Binding-site contacts:
Ligand atom C8 contacts residue ASN704 of chain 1.A at 4.3 Å.
Ligand atom C7 contacts residue ASN704 of chain 1.A at 3.1 Å.
Ligand atom C5 contacts residue GLN913 of chain 1.A at 4.2 Å.
Ligand atom O7 contacts residue THR703 of chain 1.A at 4.5 Å.
Ligand atom C8 contacts residue LEU909 of chain 1.A at 4.4 Å (hydrophobic).
Ligand atom O7 contacts residue ASN704 of chain 1.A at 2.8 Å (h-bond).
Ligand atom C1 contacts residue ASN704 of chain 1.A at 1.4 Å.
Ligand atom O6 contacts residue PHE705 of chain 1.A at 4.1 Å.
Ligand atom C3 contacts residue LEU909 of chain 1.A at 4.2 Å (hydrophobic).
Ligand atom C5 contacts residue ASN704 of chain 1.A at 3.6 Å.
Ligand atom C1 contacts residue LEU909 of chain 1.A at 4.5 Å (hydrophobic).
Ligand atom O7 contacts residue GLN1058 of chain 1.A at 4.1 Å.
Ligand atom C5 contacts residue LEU909 of chain 1.A at 4.1 Å (hydrophobic).
Ligand atom O5 contacts residue ASN704 of chain 1.A at 2.3 Å (h-bond).
Ligand atom C3 contacts residue ASN704 of chain 1.A at 3.8 Å.
Ligand atom C7 contacts residue LEU909 of chain 1.A at 4.2 Å (hydrophobic).
Ligand atom C2 contacts residue ASN704 of chain 1.A at 2.5 Å.
Ligand atom C6 contacts residue GLN913 of chain 1.A at 4.0 Å.
Ligand atom O6 contacts residue THR706 of chain 1.A at 3.8 Å.
Ligand atom O4 contacts residue LEU909 of chain 1.A at 4.1 Å.
Ligand atom C4 contacts residue ASN704 of chain 1.A at 4.2 Å.
Ligand atom O6 contacts residue GLN913 of chain 1.A at 3.2 Å (h-bond).
Ligand atom C4 contacts residue LEU909 of chain 1.A at 4.5 Å (hydrophobic).
Ligand atom N2 contacts residue ASN704 of chain 1.A at 2.9 Å (h-bond).
Ligand atom O7 contacts residue LEU909 of chain 1.A at 4.4 Å.

The small molecule below binds the protein below.
Small molecule (SMILES): CC(=O)N[C@H]1[C@H](O[C@H]2[C@H](O)[C@@H](NC(C)=O)CO[C@@H]2CO)O[C@H](CO)[C@@H](O)[C@@H]1O

Sequence of chain 1.A:
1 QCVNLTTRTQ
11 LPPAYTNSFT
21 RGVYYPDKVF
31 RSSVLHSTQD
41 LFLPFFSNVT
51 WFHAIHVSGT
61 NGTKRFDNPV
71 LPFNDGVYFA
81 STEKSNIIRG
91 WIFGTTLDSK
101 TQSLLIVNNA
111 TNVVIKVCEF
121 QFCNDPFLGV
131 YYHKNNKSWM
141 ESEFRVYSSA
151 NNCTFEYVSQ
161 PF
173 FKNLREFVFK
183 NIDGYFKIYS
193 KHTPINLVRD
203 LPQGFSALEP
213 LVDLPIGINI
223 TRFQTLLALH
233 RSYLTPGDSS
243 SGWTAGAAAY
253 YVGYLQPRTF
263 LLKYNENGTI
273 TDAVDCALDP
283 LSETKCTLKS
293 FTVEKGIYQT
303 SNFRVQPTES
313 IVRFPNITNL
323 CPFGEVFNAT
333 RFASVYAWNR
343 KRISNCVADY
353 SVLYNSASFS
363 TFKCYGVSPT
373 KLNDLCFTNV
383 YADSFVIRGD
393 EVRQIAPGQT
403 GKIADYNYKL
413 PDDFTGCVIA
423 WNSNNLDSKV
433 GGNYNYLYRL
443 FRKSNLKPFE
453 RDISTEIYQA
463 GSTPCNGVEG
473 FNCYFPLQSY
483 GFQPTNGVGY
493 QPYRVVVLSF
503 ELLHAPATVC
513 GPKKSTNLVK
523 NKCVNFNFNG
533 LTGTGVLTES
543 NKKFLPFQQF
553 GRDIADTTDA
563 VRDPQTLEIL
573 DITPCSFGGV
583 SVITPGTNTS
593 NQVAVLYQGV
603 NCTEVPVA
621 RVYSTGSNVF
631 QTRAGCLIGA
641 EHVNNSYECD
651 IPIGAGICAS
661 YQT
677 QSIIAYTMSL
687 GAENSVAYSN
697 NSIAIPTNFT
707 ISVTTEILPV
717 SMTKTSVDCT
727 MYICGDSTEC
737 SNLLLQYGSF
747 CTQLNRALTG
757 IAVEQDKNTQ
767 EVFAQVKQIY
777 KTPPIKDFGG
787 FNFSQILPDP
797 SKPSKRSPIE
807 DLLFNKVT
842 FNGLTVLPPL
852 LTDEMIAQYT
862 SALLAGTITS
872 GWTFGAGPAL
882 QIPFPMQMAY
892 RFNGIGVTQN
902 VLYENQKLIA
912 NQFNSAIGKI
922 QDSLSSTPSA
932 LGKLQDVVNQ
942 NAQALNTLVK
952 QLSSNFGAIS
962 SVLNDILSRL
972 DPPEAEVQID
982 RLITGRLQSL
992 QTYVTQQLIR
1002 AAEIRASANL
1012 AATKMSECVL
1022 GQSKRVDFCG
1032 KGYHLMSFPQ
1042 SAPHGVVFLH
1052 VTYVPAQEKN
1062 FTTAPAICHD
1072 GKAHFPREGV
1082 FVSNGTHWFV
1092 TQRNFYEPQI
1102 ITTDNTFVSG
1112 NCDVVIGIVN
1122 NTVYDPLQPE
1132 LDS